Binding-site contacts:
Ligand atom F01 contacts residue LYS54 of chain 1.A at 3.5 Å.
Ligand atom C10 contacts residue GLN100 of chain 1.A at 3.2 Å.
Ligand atom CL04 contacts residue MET99 of chain 1.A at 3.6 Å.
Ligand atom O16 contacts residue LEU27 of chain 1.A at 3.7 Å.
Ligand atom C23 contacts residue ARG150 of chain 1.A at 3.3 Å.
Ligand atom N11 contacts residue MET102 of chain 1.A at 2.8 Å (h-bond).
Ligand atom F01 contacts residue LEU167 of chain 1.A at 3.1 Å.
Ligand atom N11 contacts residue LEU101 of chain 1.A at 3.6 Å.
Ligand atom C10 contacts residue MET102 of chain 1.A at 3.5 Å (hydrophobic).
Ligand atom F01 contacts residue ASP164 of chain 1.A at 3.3 Å.
Ligand atom C30 contacts residue GLY105 of chain 1.A at 3.5 Å.
Ligand atom C10 contacts residue ALA52 of chain 1.A at 3.5 Å (hydrophobic).
Ligand atom O29 contacts residue LEU27 of chain 1.A at 3.8 Å.
Ligand atom N09 contacts residue LEU153 of chain 1.A at 3.4 Å.
Ligand atom C12 contacts residue MET102 of chain 1.A at 3.8 Å (hydrophobic).
Ligand atom O29 contacts residue GLY105 of chain 1.A at 3.8 Å.
Ligand atom C17 contacts residue GLY105 of chain 1.A at 3.8 Å.
Ligand atom C31 contacts residue LEU101 of chain 1.A at 3.7 Å (hydrophobic).
Ligand atom C28 contacts residue LEU27 of chain 1.A at 3.5 Å (hydrophobic).
Ligand atom C15 contacts residue LEU27 of chain 1.A at 3.6 Å (hydrophobic).
Ligand atom N11 contacts residue ALA52 of chain 1.A at 3.9 Å.
Ligand atom N11 contacts residue GLN100 of chain 1.A at 3.8 Å.
Ligand atom C26 contacts residue THR163 of chain 1.A at 3.8 Å.
Ligand atom C31 contacts residue MET102 of chain 1.A at 3.0 Å (hydrophobic).
Ligand atom C02 contacts residue ASP164 of chain 1.A at 3.6 Å.
Ligand atom N09 contacts residue ALA52 of chain 1.A at 3.8 Å.
Ligand atom C02 contacts residue LYS54 of chain 1.A at 3.7 Å.
Ligand atom C27 contacts residue THR163 of chain 1.A at 3.7 Å.
Ligand atom O29 contacts residue MET102 of chain 1.A at 3.8 Å.
Ligand atom C30 contacts residue MET102 of chain 1.A at 3.0 Å (hydrophobic).
Ligand atom O22 contacts residue ARG150 of chain 1.A at 3.7 Å.
Ligand atom C30 contacts residue PRO103 of chain 1.A at 3.2 Å (hydrophobic).
Ligand atom C08 contacts residue LEU153 of chain 1.A at 3.8 Å (hydrophobic).
Ligand atom O25 contacts residue THR163 of chain 1.A at 3.3 Å.
Ligand atom C28 contacts residue MET102 of chain 1.A at 3.7 Å (hydrophobic).
Ligand atom C28 contacts residue GLY105 of chain 1.A at 3.8 Å.
Ligand atom C27 contacts residue ASP164 of chain 1.A at 3.0 Å.
Ligand atom C31 contacts residue LEU27 of chain 1.A at 3.8 Å (hydrophobic).
Ligand atom C10 contacts residue LEU153 of chain 1.A at 3.9 Å (hydrophobic).
Ligand atom CL04 contacts residue LYS54 of chain 1.A at 3.8 Å.

This protein binds this small molecule.
Small molecule (SMILES): COc1cc2ncnc3c2cc1OCCOCCOCCOc1cc(F)c(Cl)cc1N3

Sequence of chain 1.A:
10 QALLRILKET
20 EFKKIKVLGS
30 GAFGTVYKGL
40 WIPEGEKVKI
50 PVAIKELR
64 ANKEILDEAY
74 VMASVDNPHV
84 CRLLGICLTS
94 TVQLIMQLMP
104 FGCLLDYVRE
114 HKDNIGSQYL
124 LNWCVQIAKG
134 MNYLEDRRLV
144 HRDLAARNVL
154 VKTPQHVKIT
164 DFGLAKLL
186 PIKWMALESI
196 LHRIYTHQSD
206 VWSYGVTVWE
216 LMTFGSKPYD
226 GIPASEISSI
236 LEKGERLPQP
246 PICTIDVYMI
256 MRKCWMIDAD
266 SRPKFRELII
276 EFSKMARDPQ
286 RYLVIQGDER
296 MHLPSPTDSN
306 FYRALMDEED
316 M